Binding-site contacts:
Ligand atom CA contacts residue GLY333 of chain 1.A at 3.6 Å.
Ligand atom CA contacts residue THR334 of chain 1.A at 3.6 Å.
Ligand atom CA contacts residue SER308 of chain 1.A at 2.2 Å.
Ligand atom NE contacts residue GLY333 of chain 1.A at 3.4 Å (h-bond).
Ligand atom CA contacts residue HIS158 of chain 1.A at 3.5 Å.
Ligand atom NE contacts residue TRP332 of chain 1.A at 3.6 Å.
Ligand atom CD contacts residue GLN305 of chain 1.A at 3.4 Å.
Ligand atom CD contacts residue TYR256 of chain 1.A at 3.3 Å (hydrophobic).
Ligand atom NE2 contacts residue TYR256 of chain 1.A at 3.3 Å (h-bond).
Ligand atom NH1 contacts residue ASP302 of chain 1.A at 2.9 Å (salt-bridge).
Ligand atom C contacts residue HIS158 of chain 1.A at 2.7 Å.
Ligand atom CB contacts residue SER308 of chain 1.A at 2.6 Å.
Ligand atom O contacts residue TRP332 of chain 1.A at 3.3 Å.
Ligand atom NH1 contacts residue GLY343 of chain 1.A at 3.3 Å.
Ligand atom CE contacts residue GLU207 of chain 1.A at 3.0 Å.
Ligand atom C1 contacts residue HIS158 of chain 1.A at 1.5 Å.
Ligand atom N contacts residue GLY333 of chain 1.A at 2.8 Å (h-bond).
Ligand atom N contacts residue HIS158 of chain 1.A at 3.2 Å (h-bond).
Ligand atom CG contacts residue GLN305 of chain 1.A at 3.5 Å.
Ligand atom NZ contacts residue GLU207 of chain 1.A at 2.6 Å (salt-bridge).
Ligand atom O contacts residue GLN305 of chain 1.A at 3.1 Å (h-bond).
Ligand atom CB contacts residue CYS304 of chain 1.A at 3.6 Å (hydrophobic).
Ligand atom N contacts residue SER308 of chain 1.A at 3.0 Å (h-bond).
Ligand atom CD contacts residue GLN286 of chain 1.A at 3.1 Å.
Ligand atom OE1 contacts residue TYR256 of chain 1.A at 2.6 Å (h-bond).
Ligand atom O contacts residue SER308 of chain 1.A at 2.1 Å (h-bond).
Ligand atom CD1 contacts residue TYR198 of chain 1.A at 3.4 Å (hydrophobic).
Ligand atom C contacts residue SER308 of chain 1.A at 1.4 Å.
Ligand atom NZ contacts residue ASN209 of chain 1.A at 3.5 Å (h-bond).
Ligand atom CZ contacts residue ALA303 of chain 1.A at 3.3 Å (hydrophobic).
Ligand atom CD2 contacts residue ASN209 of chain 1.A at 3.5 Å.
Ligand atom O contacts residue GLY306 of chain 1.A at 3.3 Å (h-bond).
Ligand atom NH2 contacts residue GLY335 of chain 1.A at 2.8 Å (h-bond).
Ligand atom NH2 contacts residue ASP302 of chain 1.A at 2.8 Å (salt-bridge).
Ligand atom N contacts residue THR334 of chain 1.A at 3.0 Å (h-bond).
Ligand atom C1 contacts residue SER308 of chain 1.A at 2.4 Å.
Ligand atom NH2 contacts residue ALA303 of chain 1.A at 3.5 Å (h-bond).
Ligand atom O contacts residue GLY333 of chain 1.A at 3.1 Å (h-bond).
Ligand atom N contacts residue SER331 of chain 1.A at 2.8 Å (h-bond).
Ligand atom NH1 contacts residue ALA303 of chain 1.A at 3.3 Å (h-bond).

A protein and the small-molecule ligand that binds it are described below.
Small molecule (SMILES): CC(=O)N[C@@H](CCCCN)C(=O)N[C@@H](CCC(N)=O)C(=O)N[C@@H](CC(C)C)C(=O)N[C@@H](CCCN=C(N)N)[C@@H](C)O

Sequence of chain 1.A:
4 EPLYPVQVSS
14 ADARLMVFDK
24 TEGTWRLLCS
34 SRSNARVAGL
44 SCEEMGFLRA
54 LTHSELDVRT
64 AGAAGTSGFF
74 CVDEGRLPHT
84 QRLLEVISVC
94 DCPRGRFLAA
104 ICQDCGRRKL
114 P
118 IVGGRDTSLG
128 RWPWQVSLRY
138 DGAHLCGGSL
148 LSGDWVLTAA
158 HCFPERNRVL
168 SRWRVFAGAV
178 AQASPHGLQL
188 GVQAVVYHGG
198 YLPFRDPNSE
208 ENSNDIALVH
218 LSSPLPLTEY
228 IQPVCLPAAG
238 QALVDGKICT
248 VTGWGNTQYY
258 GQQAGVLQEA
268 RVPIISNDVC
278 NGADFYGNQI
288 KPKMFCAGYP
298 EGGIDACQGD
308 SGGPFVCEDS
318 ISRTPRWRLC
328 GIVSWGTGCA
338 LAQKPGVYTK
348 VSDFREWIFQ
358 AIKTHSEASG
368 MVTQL